A small-molecule ligand and the protein it binds are described below.
Small molecule (SMILES): CC(=O)N[C@@H]1[C@@H](O)[C@H](O)[C@@H](CO)O[C@H]1O

Binding-site contacts:
Ligand atom C7 contacts residue ASN189 of chain 2.A at 4.0 Å.
Ligand atom C3 contacts residue HIS187 of chain 2.A at 3.8 Å.
Ligand atom C5 contacts residue THR265 of chain 2.A at 4.1 Å.
Ligand atom C8 contacts residue HIS187 of chain 2.A at 4.5 Å.
Ligand atom C5 contacts residue THR267 of chain 2.A at 3.6 Å.
Ligand atom C5 contacts residue ASN189 of chain 2.A at 2.9 Å.
Ligand atom O5 contacts residue ASN189 of chain 2.A at 2.4 Å (h-bond).
Ligand atom O5 contacts residue THR265 of chain 2.A at 3.3 Å (h-bond).
Ligand atom C6 contacts residue THR265 of chain 2.A at 3.8 Å.
Ligand atom N2 contacts residue ASN189 of chain 2.A at 2.8 Å (h-bond).
Ligand atom C3 contacts residue ASN189 of chain 2.A at 3.1 Å.
Ligand atom C4 contacts residue ASN189 of chain 2.A at 3.6 Å.
Ligand atom C6 contacts residue THR267 of chain 2.A at 4.1 Å.
Ligand atom C1 contacts residue ASN189 of chain 2.A at 1.5 Å.
Ligand atom C2 contacts residue ASN189 of chain 2.A at 2.5 Å.
Ligand atom C6 contacts residue ASN189 of chain 2.A at 4.3 Å.
Ligand atom C8 contacts residue THR155 of chain 2.A at 3.7 Å.
Ligand atom O6 contacts residue THR265 of chain 2.A at 3.6 Å (h-bond).
Ligand atom C1 contacts residue THR265 of chain 2.A at 4.2 Å.
Ligand atom C8 contacts residue ARG296 of chain 2.A at 4.2 Å.
Ligand atom N2 contacts residue HIS187 of chain 2.A at 4.2 Å.
Ligand atom O5 contacts residue THR267 of chain 2.A at 4.3 Å.
Ligand atom O3 contacts residue ASN189 of chain 2.A at 4.4 Å.
Ligand atom O6 contacts residue THR267 of chain 2.A at 3.4 Å.
Ligand atom O3 contacts residue HIS187 of chain 2.A at 3.8 Å.

Sequence of chain 2.A:
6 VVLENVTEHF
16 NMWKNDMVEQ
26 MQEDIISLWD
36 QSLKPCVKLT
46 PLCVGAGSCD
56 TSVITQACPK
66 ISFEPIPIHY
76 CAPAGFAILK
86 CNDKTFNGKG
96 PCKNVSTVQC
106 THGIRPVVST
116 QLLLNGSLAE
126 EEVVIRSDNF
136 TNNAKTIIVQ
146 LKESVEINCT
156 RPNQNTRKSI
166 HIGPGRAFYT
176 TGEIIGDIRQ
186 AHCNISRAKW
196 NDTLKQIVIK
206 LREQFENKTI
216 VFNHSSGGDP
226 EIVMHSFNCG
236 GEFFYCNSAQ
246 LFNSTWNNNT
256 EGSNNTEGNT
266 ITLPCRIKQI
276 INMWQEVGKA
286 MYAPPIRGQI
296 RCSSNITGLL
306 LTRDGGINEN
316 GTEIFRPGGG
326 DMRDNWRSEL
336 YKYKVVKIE